Sequence of chain 43.B:
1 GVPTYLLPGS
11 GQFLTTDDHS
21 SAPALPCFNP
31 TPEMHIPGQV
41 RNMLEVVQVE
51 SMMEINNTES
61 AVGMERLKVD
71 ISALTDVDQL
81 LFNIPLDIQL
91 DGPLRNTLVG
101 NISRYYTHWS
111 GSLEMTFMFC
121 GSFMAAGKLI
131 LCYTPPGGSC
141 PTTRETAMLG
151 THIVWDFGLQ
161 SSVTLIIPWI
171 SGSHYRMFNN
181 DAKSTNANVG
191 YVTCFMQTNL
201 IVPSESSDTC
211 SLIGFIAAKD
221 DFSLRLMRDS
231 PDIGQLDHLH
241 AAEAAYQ

Binding-site contacts:
Ligand atom C22 contacts residue PHE147 of chain 43.A at 3.8 Å (hydrophobic).
Ligand atom F26 contacts residue ALA169 of chain 43.A at 2.5 Å.
Ligand atom O10 contacts residue ILE95 of chain 43.A at 3.3 Å.
Ligand atom C17 contacts residue ILE184 of chain 43.A at 3.4 Å (hydrophobic).
Ligand atom N20 contacts residue ILE182 of chain 43.A at 3.3 Å.
Ligand atom F26 contacts residue PHE147 of chain 43.A at 2.6 Å.
Ligand atom F24 contacts residue ILE182 of chain 43.A at 3.6 Å.
Ligand atom C22 contacts residue ALA169 of chain 43.A at 3.5 Å (hydrophobic).
Ligand atom N02 contacts residue THR97 of chain 43.A at 3.4 Å.
Ligand atom F26 contacts residue ALA145 of chain 43.A at 2.9 Å.
Ligand atom F25 contacts residue VAL171 of chain 43.A at 3.1 Å.
Ligand atom F24 contacts residue ALA169 of chain 43.A at 3.3 Å.
Ligand atom C05 contacts residue TYR193 of chain 43.A at 3.3 Å (hydrophobic).
Ligand atom C16 contacts residue ILE184 of chain 43.A at 3.2 Å (hydrophobic).
Ligand atom O01 contacts residue PHE115 of chain 43.A at 3.5 Å.
Ligand atom C21 contacts residue ILE182 of chain 43.A at 3.4 Å (hydrophobic).
Ligand atom F26 contacts residue MET146 of chain 43.A at 3.2 Å.
Ligand atom N28 contacts residue TYR193 of chain 43.A at 3.4 Å.
Ligand atom C30 contacts residue TYR193 of chain 43.A at 3.8 Å (hydrophobic).
Ligand atom C06 contacts residue TYR193 of chain 43.A at 3.8 Å (hydrophobic).
Ligand atom C13 contacts residue ILE119 of chain 43.A at 3.4 Å (hydrophobic).
Ligand atom C30 contacts residue PHE115 of chain 43.A at 3.6 Å (hydrophobic).
Ligand atom C29 contacts residue VAL195 of chain 43.A at 3.4 Å (hydrophobic).
Ligand atom N20 contacts residue ILE184 of chain 43.A at 3.8 Å.
Ligand atom C12 contacts residue ILE119 of chain 43.A at 3.4 Å (hydrophobic).
Ligand atom C29 contacts residue TYR193 of chain 43.A at 3.5 Å (hydrophobic).
Ligand atom O01 contacts residue THR97 of chain 43.A at 3.6 Å.
Ligand atom O23 contacts residue LEU220 of chain 43.A at 3.2 Å.
Ligand atom C08 contacts residue MET241 of chain 43.A at 3.6 Å (hydrophobic).
Ligand atom N02 contacts residue PHE115 of chain 43.A at 3.6 Å.
Ligand atom F25 contacts residue ALA145 of chain 43.A at 3.0 Å.
Ligand atom C22 contacts residue ALA145 of chain 43.A at 3.6 Å (hydrophobic).
Ligand atom C07 contacts residue TYR193 of chain 43.A at 3.6 Å (hydrophobic).
Ligand atom N20 contacts residue PHE147 of chain 43.A at 3.4 Å.
Ligand atom C04 contacts residue TYR193 of chain 43.A at 3.8 Å (hydrophobic).
Ligand atom C21 contacts residue PHE147 of chain 43.A at 3.8 Å (hydrophobic).
Ligand atom C08 contacts residue ALA117 of chain 43.A at 3.8 Å (hydrophobic).
Ligand atom C14 contacts residue ILE119 of chain 43.A at 3.6 Å (hydrophobic).
Ligand atom C29 contacts residue SER194 of chain 43.A at 3.5 Å.
Ligand atom N19 contacts residue LEU220 of chain 43.A at 3.1 Å.

The protein below binds the small molecule below.
Small molecule (SMILES): Cc1cc(-c2noc(C(F)(F)F)n2)ccc1OCCCc1cc(C(=O)N(C)C)no1

Sequence of chain 43.A:
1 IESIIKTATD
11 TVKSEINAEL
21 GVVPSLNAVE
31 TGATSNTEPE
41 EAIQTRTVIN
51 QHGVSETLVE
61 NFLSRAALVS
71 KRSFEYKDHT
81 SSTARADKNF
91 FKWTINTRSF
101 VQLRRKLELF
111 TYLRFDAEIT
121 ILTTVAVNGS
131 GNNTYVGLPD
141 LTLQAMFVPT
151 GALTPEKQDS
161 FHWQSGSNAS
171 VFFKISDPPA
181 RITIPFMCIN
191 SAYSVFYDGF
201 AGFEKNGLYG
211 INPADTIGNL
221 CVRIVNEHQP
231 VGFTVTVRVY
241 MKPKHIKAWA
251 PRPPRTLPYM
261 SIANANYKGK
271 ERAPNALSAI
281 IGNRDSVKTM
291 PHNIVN